The small molecule below binds the protein below.
Small molecule (SMILES): CN1CCN(C2CC(c3nc(-c4ccc5ccc(-c6ccccc6)nc5c4)c4c(N)nccn34)C2)CC1

Binding-site contacts:
Ligand atom C3 contacts residue ALA46 of chain 2.A at 3.4 Å (hydrophobic).
Ligand atom C14 contacts residue MET69 of chain 2.A at 3.6 Å (hydrophobic).
Ligand atom C9 contacts residue GLY167 of chain 2.A at 3.6 Å.
Ligand atom C2 contacts residue MHO157 of chain 2.A at 3.6 Å.
Ligand atom N5 contacts residue VAL78 of chain 2.A at 3.6 Å.
Ligand atom C9 contacts residue MET94 of chain 2.A at 3.7 Å (hydrophobic).
Ligand atom C26 contacts residue GLN22 of chain 2.A at 3.1 Å.
Ligand atom C27 contacts residue GLN22 of chain 2.A at 3.2 Å.
Ligand atom C18 contacts residue PHE169 of chain 2.A at 3.7 Å (hydrophobic).
Ligand atom C9 contacts residue ASP168 of chain 2.A at 3.7 Å.
Ligand atom C11 contacts residue ASP168 of chain 2.A at 3.6 Å.
Ligand atom C4 contacts residue MHO157 of chain 2.A at 3.7 Å.
Ligand atom C1 contacts residue LEU20 of chain 2.A at 3.7 Å (hydrophobic).
Ligand atom C12 contacts residue LYS48 of chain 2.A at 3.5 Å.
Ligand atom C17 contacts residue PHE169 of chain 2.A at 3.6 Å (hydrophobic).
Ligand atom C8 contacts residue LYS48 of chain 2.A at 3.5 Å.
Ligand atom C21 contacts residue LYS48 of chain 2.A at 3.8 Å.
Ligand atom C13 contacts residue ASP168 of chain 2.A at 3.7 Å.
Ligand atom C19 contacts residue PHE62 of chain 2.A at 3.7 Å (hydrophobic).
Ligand atom N4 contacts residue LYS48 of chain 2.A at 2.8 Å (salt-bridge).
Ligand atom N2 contacts residue MHO157 of chain 2.A at 3.6 Å.
Ligand atom C1 contacts residue MET97 of chain 2.A at 3.5 Å (hydrophobic).
Ligand atom C17 contacts residue ASP168 of chain 2.A at 3.8 Å.
Ligand atom C14 contacts residue PHE169 of chain 2.A at 3.7 Å (hydrophobic).
Ligand atom C20 contacts residue PHE62 of chain 2.A at 3.5 Å (hydrophobic).
Ligand atom C23 contacts residue GLY21 of chain 2.A at 3.7 Å.
Ligand atom C2 contacts residue LEU20 of chain 2.A at 3.7 Å (hydrophobic).
Ligand atom N1 contacts residue MET97 of chain 2.A at 3.2 Å (h-bond).
Ligand atom C28 contacts residue ASP101 of chain 2.A at 3.6 Å.
Ligand atom C24 contacts residue LEU20 of chain 2.A at 3.4 Å (hydrophobic).
Ligand atom C29 contacts residue ASP101 of chain 2.A at 3.5 Å.
Ligand atom C19 contacts residue PHE25 of chain 2.A at 3.6 Å (hydrophobic).
Ligand atom N5 contacts residue ALA46 of chain 2.A at 3.6 Å.
Ligand atom C15 contacts residue ASP168 of chain 2.A at 3.8 Å.
Ligand atom N5 contacts residue GLU95 of chain 2.A at 2.9 Å (salt-bridge).
Ligand atom C11 contacts residue MET94 of chain 2.A at 3.7 Å (hydrophobic).
Ligand atom C15 contacts residue MET94 of chain 2.A at 3.7 Å (hydrophobic).
Ligand atom N1 contacts residue ALA46 of chain 2.A at 3.3 Å.
Ligand atom N4 contacts residue ASP168 of chain 2.A at 3.7 Å.
Ligand atom C13 contacts residue LYS48 of chain 2.A at 3.7 Å.

Sequence of chain 2.A:
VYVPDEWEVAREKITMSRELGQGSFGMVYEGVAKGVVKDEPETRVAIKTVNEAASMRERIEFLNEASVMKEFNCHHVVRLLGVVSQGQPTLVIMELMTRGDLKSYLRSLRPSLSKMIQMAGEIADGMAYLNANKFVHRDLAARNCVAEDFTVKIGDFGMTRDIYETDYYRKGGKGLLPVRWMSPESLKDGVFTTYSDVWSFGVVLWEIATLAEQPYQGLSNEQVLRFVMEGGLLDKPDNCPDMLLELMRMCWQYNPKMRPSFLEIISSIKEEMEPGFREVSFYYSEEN